This protein binds this small molecule.
Small molecule (SMILES): CC(=O)N[C@@H]1[C@@H](O)[C@H](O)[C@@H](CO)O[C@H]1O

Sequence of chain 1.B:
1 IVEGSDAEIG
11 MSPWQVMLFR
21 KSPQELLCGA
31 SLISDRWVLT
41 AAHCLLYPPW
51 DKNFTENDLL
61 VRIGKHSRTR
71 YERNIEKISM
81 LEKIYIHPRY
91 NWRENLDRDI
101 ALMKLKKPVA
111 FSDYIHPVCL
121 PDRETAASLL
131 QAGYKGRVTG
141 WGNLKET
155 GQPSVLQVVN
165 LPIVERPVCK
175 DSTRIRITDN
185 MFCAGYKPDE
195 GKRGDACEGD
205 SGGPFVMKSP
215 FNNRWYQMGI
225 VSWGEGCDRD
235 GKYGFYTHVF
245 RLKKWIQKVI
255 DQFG

Binding-site contacts:
Ligand atom O7 contacts residue LEU46 of chain 1.B at 3.7 Å.
Ligand atom O7 contacts residue TRP92 of chain 1.B at 4.4 Å.
Ligand atom C4 contacts residue ASN53 of chain 1.B at 4.0 Å.
Ligand atom C8 contacts residue LEU46 of chain 1.B at 3.9 Å (hydrophobic).
Ligand atom C5 contacts residue ASN53 of chain 1.B at 3.6 Å.
Ligand atom C7 contacts residue LEU46 of chain 1.B at 3.8 Å (hydrophobic).
Ligand atom C7 contacts residue ASN53 of chain 1.B at 3.9 Å.
Ligand atom N2 contacts residue ASN53 of chain 1.B at 3.0 Å (h-bond).
Ligand atom C1 contacts residue ASN53 of chain 1.B at 1.4 Å.
Ligand atom C8 contacts residue ASN53 of chain 1.B at 4.3 Å.
Ligand atom C3 contacts residue ASN53 of chain 1.B at 3.7 Å.
Ligand atom C2 contacts residue ASN53 of chain 1.B at 2.4 Å.
Ligand atom N2 contacts residue LEU46 of chain 1.B at 4.2 Å.
Ligand atom C1 contacts residue LEU46 of chain 1.B at 4.4 Å (hydrophobic).
Ligand atom O5 contacts residue ASN53 of chain 1.B at 2.3 Å (h-bond).